Sequence of chain 1.B:
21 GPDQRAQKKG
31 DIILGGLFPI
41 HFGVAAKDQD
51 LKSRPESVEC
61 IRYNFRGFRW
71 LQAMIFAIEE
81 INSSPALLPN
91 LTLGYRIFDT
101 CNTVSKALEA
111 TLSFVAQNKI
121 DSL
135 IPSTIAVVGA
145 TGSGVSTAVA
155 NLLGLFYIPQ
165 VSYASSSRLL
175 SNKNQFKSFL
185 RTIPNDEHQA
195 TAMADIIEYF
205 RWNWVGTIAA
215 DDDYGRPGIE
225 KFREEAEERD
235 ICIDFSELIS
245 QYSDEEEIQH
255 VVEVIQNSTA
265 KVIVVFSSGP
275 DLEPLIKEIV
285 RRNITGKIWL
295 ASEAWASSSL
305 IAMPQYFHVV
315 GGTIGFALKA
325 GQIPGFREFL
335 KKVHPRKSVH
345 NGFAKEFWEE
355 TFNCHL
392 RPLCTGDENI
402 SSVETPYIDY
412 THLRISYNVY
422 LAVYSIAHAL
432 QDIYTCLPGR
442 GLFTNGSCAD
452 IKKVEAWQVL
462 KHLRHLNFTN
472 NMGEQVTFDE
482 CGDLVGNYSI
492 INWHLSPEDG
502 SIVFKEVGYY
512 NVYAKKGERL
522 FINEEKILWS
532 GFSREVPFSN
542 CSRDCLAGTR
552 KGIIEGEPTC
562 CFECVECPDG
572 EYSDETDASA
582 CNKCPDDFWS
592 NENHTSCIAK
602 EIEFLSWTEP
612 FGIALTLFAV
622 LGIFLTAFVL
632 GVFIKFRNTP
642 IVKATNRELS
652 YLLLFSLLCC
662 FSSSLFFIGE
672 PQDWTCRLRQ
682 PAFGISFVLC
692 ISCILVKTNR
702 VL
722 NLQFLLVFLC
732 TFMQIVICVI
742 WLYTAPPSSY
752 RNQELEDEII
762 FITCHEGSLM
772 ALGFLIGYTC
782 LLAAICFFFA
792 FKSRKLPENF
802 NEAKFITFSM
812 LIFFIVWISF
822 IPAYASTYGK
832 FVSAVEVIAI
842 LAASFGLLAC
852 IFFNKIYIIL

Binding-site contacts:
Ligand atom O7 contacts residue ASN287 of chain 1.B at 3.5 Å (h-bond).
Ligand atom C7 contacts residue ASN287 of chain 1.B at 3.3 Å.
Ligand atom C6 contacts residue ASN287 of chain 1.B at 4.5 Å.
Ligand atom O6 contacts residue THR289 of chain 1.B at 3.4 Å (h-bond).
Ligand atom O5 contacts residue THR289 of chain 1.B at 4.3 Å.
Ligand atom O5 contacts residue ASN287 of chain 1.B at 2.4 Å (h-bond).
Ligand atom C6 contacts residue THR289 of chain 1.B at 4.3 Å.
Ligand atom C1 contacts residue HIS312 of chain 1.B at 4.4 Å.
Ligand atom C1 contacts residue ASN287 of chain 1.B at 1.4 Å.
Ligand atom C4 contacts residue ASN287 of chain 1.B at 4.3 Å.
Ligand atom C5 contacts residue ASN287 of chain 1.B at 3.7 Å.
Ligand atom N2 contacts residue ASN287 of chain 1.B at 2.8 Å (h-bond).
Ligand atom C3 contacts residue ASN287 of chain 1.B at 3.8 Å.
Ligand atom C2 contacts residue ASN287 of chain 1.B at 2.5 Å.
Ligand atom C8 contacts residue ASN287 of chain 1.B at 4.4 Å.

The small molecule below binds the protein below.
Small molecule (SMILES): CC(=O)N[C@@H]1[C@@H](O)[C@H](O)[C@@H](CO)O[C@H]1O